The protein below binds the small molecule below.
Small molecule (SMILES): N[C@@H](Cc1ccccc1)C(=O)O

Sequence of chain 1.J:
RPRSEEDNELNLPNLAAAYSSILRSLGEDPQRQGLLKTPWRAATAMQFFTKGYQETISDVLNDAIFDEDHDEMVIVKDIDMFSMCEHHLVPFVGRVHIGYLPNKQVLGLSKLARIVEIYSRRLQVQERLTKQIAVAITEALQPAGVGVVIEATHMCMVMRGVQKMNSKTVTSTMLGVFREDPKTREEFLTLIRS

Binding-site contacts:
Ligand atom N contacts residue ILE10 of chain 1.T at 2.8 Å (h-bond).
Ligand atom O contacts residue GLN75 of chain 1.P at 2.8 Å (h-bond).
Ligand atom CE1 contacts residue ILE10 of chain 1.T at 3.3 Å (hydrophobic).
Ligand atom N contacts residue GLN75 of chain 1.T at 2.7 Å (h-bond).
Ligand atom O contacts residue GLY74 of chain 1.P at 3.6 Å.
Ligand atom CB contacts residue VAL73 of chain 1.P at 3.4 Å (hydrophobic).
Ligand atom OXT contacts residue PRO218 of chain 1.J at 3.5 Å.
Ligand atom CD2 contacts residue ILE10 of chain 1.T at 3.1 Å (hydrophobic).
Ligand atom CD1 contacts residue GLN75 of chain 1.T at 3.4 Å.
Ligand atom CE1 contacts residue ARG11 of chain 1.T at 3.9 Å.
Ligand atom CA contacts residue ILE10 of chain 1.T at 3.4 Å (hydrophobic).
Ligand atom C contacts residue GLY74 of chain 1.P at 3.9 Å.
Ligand atom OXT contacts residue GLN75 of chain 1.T at 3.3 Å (h-bond).
Ligand atom CE2 contacts residue MET12 of chain 1.T at 3.7 Å (hydrophobic).
Ligand atom CB contacts residue ILE10 of chain 1.T at 3.7 Å (hydrophobic).
Ligand atom N contacts residue GLU216 of chain 1.J at 2.9 Å (salt-bridge).
Ligand atom CZ contacts residue ARG11 of chain 1.T at 3.7 Å.
Ligand atom OXT contacts residue GLN75 of chain 1.P at 3.9 Å.
Ligand atom C contacts residue GLN75 of chain 1.T at 3.9 Å.
Ligand atom C contacts residue GLN75 of chain 1.P at 3.7 Å.
Ligand atom CG contacts residue VAL73 of chain 1.P at 3.6 Å (hydrophobic).
Ligand atom OXT contacts residue GLY74 of chain 1.P at 3.9 Å.
Ligand atom CB contacts residue GLN75 of chain 1.T at 3.3 Å.
Ligand atom O contacts residue THR76 of chain 1.P at 2.8 Å (h-bond).
Ligand atom CA contacts residue GLN75 of chain 1.T at 3.4 Å.
Ligand atom CA contacts residue THR76 of chain 1.P at 3.9 Å.
Ligand atom CE2 contacts residue ARG11 of chain 1.T at 3.8 Å.
Ligand atom CE2 contacts residue ILE10 of chain 1.T at 3.4 Å (hydrophobic).
Ligand atom C contacts residue THR76 of chain 1.P at 3.7 Å.
Ligand atom CD1 contacts residue ILE10 of chain 1.T at 3.4 Å (hydrophobic).
Ligand atom C contacts residue VAL73 of chain 1.P at 3.8 Å (hydrophobic).
Ligand atom CZ contacts residue ILE10 of chain 1.T at 3.7 Å (hydrophobic).
Ligand atom CG contacts residue ILE10 of chain 1.T at 3.1 Å (hydrophobic).
Ligand atom CD1 contacts residue VAL73 of chain 1.P at 3.4 Å (hydrophobic).
Ligand atom CD2 contacts residue VAL73 of chain 1.P at 3.8 Å (hydrophobic).
Ligand atom CZ contacts residue LEU77 of chain 1.T at 4.0 Å (hydrophobic).
Ligand atom CZ contacts residue MET12 of chain 1.T at 3.7 Å (hydrophobic).
Ligand atom CE1 contacts residue GLN75 of chain 1.T at 3.6 Å.
Ligand atom O contacts residue VAL73 of chain 1.P at 3.2 Å (h-bond).
Ligand atom CE1 contacts residue GLN9 of chain 1.T at 3.8 Å.

Sequence of chain 1.P:
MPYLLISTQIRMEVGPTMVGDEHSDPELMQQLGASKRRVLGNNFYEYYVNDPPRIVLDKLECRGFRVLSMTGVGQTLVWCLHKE

Sequence of chain 1.T:
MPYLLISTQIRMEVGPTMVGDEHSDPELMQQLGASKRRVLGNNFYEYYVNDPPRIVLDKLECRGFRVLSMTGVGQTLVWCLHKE